Sequence of chain 1.A:
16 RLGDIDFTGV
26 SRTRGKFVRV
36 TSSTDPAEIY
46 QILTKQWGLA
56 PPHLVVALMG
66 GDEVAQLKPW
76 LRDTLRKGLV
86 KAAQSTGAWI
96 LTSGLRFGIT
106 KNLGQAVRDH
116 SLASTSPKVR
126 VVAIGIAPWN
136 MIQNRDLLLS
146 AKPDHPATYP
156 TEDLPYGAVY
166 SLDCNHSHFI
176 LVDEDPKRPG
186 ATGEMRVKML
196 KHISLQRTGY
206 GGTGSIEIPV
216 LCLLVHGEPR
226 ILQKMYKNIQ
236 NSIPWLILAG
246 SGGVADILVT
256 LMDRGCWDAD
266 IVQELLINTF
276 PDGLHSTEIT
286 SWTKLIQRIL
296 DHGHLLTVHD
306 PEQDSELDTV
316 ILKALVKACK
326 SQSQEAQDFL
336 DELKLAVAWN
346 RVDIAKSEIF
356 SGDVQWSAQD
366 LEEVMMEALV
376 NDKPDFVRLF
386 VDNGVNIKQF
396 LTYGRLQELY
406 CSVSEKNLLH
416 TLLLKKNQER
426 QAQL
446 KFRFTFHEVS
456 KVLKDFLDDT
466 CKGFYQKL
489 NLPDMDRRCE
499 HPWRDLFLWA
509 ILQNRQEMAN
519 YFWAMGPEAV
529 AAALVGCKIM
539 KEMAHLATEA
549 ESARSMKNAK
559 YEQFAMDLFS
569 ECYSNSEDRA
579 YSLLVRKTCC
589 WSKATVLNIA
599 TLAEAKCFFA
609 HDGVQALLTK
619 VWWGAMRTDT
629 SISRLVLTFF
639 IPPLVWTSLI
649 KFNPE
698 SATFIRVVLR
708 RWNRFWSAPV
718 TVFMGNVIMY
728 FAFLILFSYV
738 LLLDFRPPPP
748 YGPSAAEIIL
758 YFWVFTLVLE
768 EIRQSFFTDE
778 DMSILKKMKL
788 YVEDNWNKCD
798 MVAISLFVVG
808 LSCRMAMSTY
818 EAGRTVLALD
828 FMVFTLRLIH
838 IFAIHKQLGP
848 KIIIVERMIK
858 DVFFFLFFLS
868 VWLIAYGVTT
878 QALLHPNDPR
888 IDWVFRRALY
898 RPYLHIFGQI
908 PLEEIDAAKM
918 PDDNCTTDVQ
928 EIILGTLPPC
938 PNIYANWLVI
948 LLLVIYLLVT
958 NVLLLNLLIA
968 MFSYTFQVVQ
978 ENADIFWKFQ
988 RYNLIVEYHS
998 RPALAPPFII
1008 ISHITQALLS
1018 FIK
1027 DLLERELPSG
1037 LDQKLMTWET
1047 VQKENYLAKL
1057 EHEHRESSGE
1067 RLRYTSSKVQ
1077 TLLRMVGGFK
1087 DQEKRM

A small-molecule ligand and the protein it binds are described below.
Small molecule (SMILES): CC(=O)N[C@@H]1[C@@H](O)[C@H](O)[C@@H](CO)O[C@H]1O

Binding-site contacts:
Ligand atom C8 contacts residue ASN921 of chain 1.A at 4.0 Å.
Ligand atom C1 contacts residue ASN921 of chain 1.A at 1.4 Å.
Ligand atom C5 contacts residue ASN921 of chain 1.A at 3.7 Å.
Ligand atom C7 contacts residue ASN921 of chain 1.A at 3.1 Å.
Ligand atom O7 contacts residue ASN921 of chain 1.A at 3.1 Å (h-bond).
Ligand atom O5 contacts residue ASN921 of chain 1.A at 2.4 Å (h-bond).
Ligand atom C3 contacts residue ASN921 of chain 1.A at 3.8 Å.
Ligand atom C8 contacts residue ASP919 of chain 1.A at 4.5 Å.
Ligand atom C4 contacts residue ASN921 of chain 1.A at 4.2 Å.
Ligand atom C2 contacts residue ASN921 of chain 1.A at 2.4 Å.
Ligand atom N2 contacts residue ASN921 of chain 1.A at 2.8 Å (h-bond).